This small molecule binds to this protein.
Small molecule (SMILES): Cc1cn([C@H]2C[C@H](OP(=O)(O)O)[C@@H](CO[P](=O)(O)O[C@H]3C[C@H](n4ccc(N)nc4=O)O[C@@H]3CO[P](=O)(O)O[C@H]3C[C@H](n4ccc(N)nc4=O)O[C@@H]3CO[P](=O)(O)O[C@H]3C[C@H](n4cnc5c(N)ncnc54)O[C@@H]3COP(=O)=O)O2)c(=O)[nH]c1=O

Binding-site contacts:
Ligand atom OP1 contacts residue HIS885 of chain 1.A at 2.5 Å (h-bond).
Ligand atom P contacts residue MG1 of chain 1.G at 3.3 Å.
Ligand atom OP2 contacts residue ARG992 of chain 1.A at 3.6 Å (salt-bridge).
Ligand atom C1' contacts residue SER880 of chain 1.A at 3.5 Å.
Ligand atom P contacts residue SER884 of chain 1.A at 3.3 Å.
Ligand atom N3 contacts residue SER880 of chain 1.A at 3.5 Å (h-bond).
Ligand atom OP2 contacts residue HIS885 of chain 1.A at 3.5 Å.
Ligand atom O2 contacts residue PHE393 of chain 1.A at 3.6 Å.
Ligand atom N1 contacts residue PHE393 of chain 1.A at 3.5 Å.
Ligand atom OP1 contacts residue ARG992 of chain 1.A at 3.2 Å (salt-bridge).
Ligand atom OP1 contacts residue THR604 of chain 1.A at 3.3 Å.
Ligand atom N3 contacts residue PHE393 of chain 1.A at 3.3 Å.
Ligand atom N3 contacts residue PHE393 of chain 1.A at 3.5 Å.
Ligand atom O2 contacts residue SER838 of chain 1.A at 3.2 Å (h-bond).
Ligand atom OP1 contacts residue MG1 of chain 1.G at 2.8 Å.
Ligand atom C7 contacts residue GLY990 of chain 1.A at 3.5 Å.
Ligand atom N4 contacts residue SER838 of chain 1.A at 3.5 Å (h-bond).
Ligand atom P contacts residue MG1 of chain 1.F at 3.4 Å.
Ligand atom OP2 contacts residue ARG901 of chain 1.A at 3.0 Å (salt-bridge).
Ligand atom O2 contacts residue LEU837 of chain 1.A at 3.4 Å.
Ligand atom OP1 contacts residue TYR882 of chain 1.A at 3.2 Å.
Ligand atom OP1 contacts residue ASP600 of chain 1.A at 3.0 Å (salt-bridge).
Ligand atom OP1 contacts residue GLN603 of chain 1.A at 3.1 Å (h-bond).
Ligand atom C2 contacts residue PHE393 of chain 1.A at 3.3 Å (hydrophobic).
Ligand atom C1' contacts residue LEU881 of chain 1.A at 3.6 Å (hydrophobic).
Ligand atom C2' contacts residue GLN603 of chain 1.A at 3.6 Å.
Ligand atom O4' contacts residue SER880 of chain 1.A at 3.4 Å (h-bond).
Ligand atom N1 contacts residue SER838 of chain 1.A at 3.5 Å (h-bond).
Ligand atom OP1 contacts residue THR604 of chain 1.A at 3.3 Å (h-bond).
Ligand atom P contacts residue HIS885 of chain 1.A at 3.5 Å.
Ligand atom O3' contacts residue TYR882 of chain 1.A at 2.9 Å (h-bond).
Ligand atom O3' contacts residue MG1 of chain 1.G at 2.6 Å.
Ligand atom C5' contacts residue TYR882 of chain 1.A at 3.5 Å (hydrophobic).
Ligand atom OP1 contacts residue MG1 of chain 1.F at 2.0 Å.
Ligand atom OP2 contacts residue SER884 of chain 1.A at 2.7 Å (h-bond).
Ligand atom C5' contacts residue GLN601 of chain 1.A at 3.4 Å.
Ligand atom C4 contacts residue SER838 of chain 1.A at 3.5 Å.
Ligand atom N3 contacts residue SER838 of chain 1.A at 2.8 Å (h-bond).
Ligand atom C2 contacts residue PHE393 of chain 1.A at 3.6 Å (hydrophobic).
Ligand atom OP1 contacts residue SER884 of chain 1.A at 3.4 Å (h-bond).

Sequence of chain 1.A:
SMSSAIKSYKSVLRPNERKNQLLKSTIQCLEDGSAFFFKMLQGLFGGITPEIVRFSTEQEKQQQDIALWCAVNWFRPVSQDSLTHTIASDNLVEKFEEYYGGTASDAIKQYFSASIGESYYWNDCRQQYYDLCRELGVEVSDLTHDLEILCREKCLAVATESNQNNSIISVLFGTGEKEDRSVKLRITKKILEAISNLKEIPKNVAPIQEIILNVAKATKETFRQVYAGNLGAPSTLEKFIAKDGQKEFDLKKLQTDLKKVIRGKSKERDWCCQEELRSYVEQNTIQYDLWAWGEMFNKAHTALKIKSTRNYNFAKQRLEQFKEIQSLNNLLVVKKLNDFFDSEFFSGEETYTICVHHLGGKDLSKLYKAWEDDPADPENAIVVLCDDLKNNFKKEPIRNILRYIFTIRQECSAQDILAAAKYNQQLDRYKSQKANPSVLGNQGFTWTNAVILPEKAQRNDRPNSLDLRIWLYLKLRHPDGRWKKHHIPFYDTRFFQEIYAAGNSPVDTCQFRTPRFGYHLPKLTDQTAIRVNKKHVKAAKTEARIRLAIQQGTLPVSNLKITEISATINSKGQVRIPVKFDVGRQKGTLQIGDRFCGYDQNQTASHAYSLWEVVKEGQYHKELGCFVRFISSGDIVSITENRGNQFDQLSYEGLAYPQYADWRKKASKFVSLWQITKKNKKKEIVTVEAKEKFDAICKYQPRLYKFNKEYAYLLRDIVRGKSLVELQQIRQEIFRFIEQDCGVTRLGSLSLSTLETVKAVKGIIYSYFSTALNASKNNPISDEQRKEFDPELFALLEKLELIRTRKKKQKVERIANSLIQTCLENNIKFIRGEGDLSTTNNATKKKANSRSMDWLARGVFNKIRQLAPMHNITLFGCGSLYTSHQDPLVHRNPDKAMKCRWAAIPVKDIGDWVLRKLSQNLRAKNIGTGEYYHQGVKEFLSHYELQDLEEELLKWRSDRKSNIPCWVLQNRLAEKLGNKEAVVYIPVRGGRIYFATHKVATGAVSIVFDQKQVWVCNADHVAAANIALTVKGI